Sequence of chain 1.D:
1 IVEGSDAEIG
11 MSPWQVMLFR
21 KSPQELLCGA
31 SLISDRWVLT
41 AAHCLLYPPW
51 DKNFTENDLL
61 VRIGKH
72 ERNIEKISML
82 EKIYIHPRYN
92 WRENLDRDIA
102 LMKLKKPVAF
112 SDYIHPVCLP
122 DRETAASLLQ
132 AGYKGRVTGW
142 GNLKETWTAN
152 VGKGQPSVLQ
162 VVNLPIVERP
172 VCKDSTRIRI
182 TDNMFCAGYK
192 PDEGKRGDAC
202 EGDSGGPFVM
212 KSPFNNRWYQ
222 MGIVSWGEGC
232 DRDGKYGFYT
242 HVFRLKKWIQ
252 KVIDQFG

A small-molecule ligand and the protein it binds are described below.
Small molecule (SMILES): CC(=O)N[C@@H]1[C@@H](O)[C@H](O)[C@@H](CO)O[C@H]1O

Binding-site contacts:
Ligand atom C7 contacts residue ASN53 of chain 1.D at 3.6 Å.
Ligand atom C1 contacts residue ASN53 of chain 1.D at 1.5 Å.
Ligand atom C3 contacts residue ASN53 of chain 1.D at 3.9 Å.
Ligand atom N2 contacts residue LEU46 of chain 1.D at 4.0 Å.
Ligand atom C7 contacts residue LEU46 of chain 1.D at 3.9 Å (hydrophobic).
Ligand atom C4 contacts residue ASN53 of chain 1.D at 4.2 Å.
Ligand atom C8 contacts residue TRP92 of chain 1.D at 4.3 Å (hydrophobic).
Ligand atom O7 contacts residue LEU46 of chain 1.D at 4.2 Å.
Ligand atom C5 contacts residue ASN53 of chain 1.D at 3.8 Å.
Ligand atom O7 contacts residue ASN53 of chain 1.D at 3.4 Å (h-bond).
Ligand atom C8 contacts residue PRO48 of chain 1.D at 4.2 Å (hydrophobic).
Ligand atom C2 contacts residue ASN53 of chain 1.D at 2.5 Å.
Ligand atom O5 contacts residue ASN53 of chain 1.D at 2.4 Å (h-bond).
Ligand atom C8 contacts residue LEU46 of chain 1.D at 4.0 Å (hydrophobic).
Ligand atom O7 contacts residue PRO48 of chain 1.D at 4.4 Å.
Ligand atom N2 contacts residue ASN53 of chain 1.D at 3.1 Å (h-bond).